Binding-site contacts:
Ligand atom C7 contacts residue THR105 of chain 2.B at 3.7 Å.
Ligand atom C3 contacts residue ASN103 of chain 2.B at 4.0 Å.
Ligand atom C7 contacts residue THR145 of chain 2.B at 3.0 Å.
Ligand atom C2 contacts residue THR105 of chain 2.B at 4.0 Å.
Ligand atom C8 contacts residue THR144 of chain 2.B at 3.4 Å.
Ligand atom O7 contacts residue THR145 of chain 2.B at 3.6 Å.
Ligand atom C1 contacts residue THR145 of chain 2.B at 3.2 Å.
Ligand atom C3 contacts residue THR105 of chain 2.B at 4.3 Å.
Ligand atom O7 contacts residue ASN103 of chain 2.B at 4.3 Å.
Ligand atom N2 contacts residue THR105 of chain 2.B at 3.0 Å (h-bond).
Ligand atom C8 contacts residue THR143 of chain 2.B at 3.5 Å.
Ligand atom C8 contacts residue THR145 of chain 2.B at 3.4 Å.
Ligand atom N2 contacts residue THR145 of chain 2.B at 2.8 Å.
Ligand atom C7 contacts residue THR144 of chain 2.B at 4.5 Å.
Ligand atom C2 contacts residue ASN103 of chain 2.B at 2.6 Å.
Ligand atom C4 contacts residue ASN103 of chain 2.B at 4.4 Å.
Ligand atom C8 contacts residue THR105 of chain 2.B at 3.4 Å.
Ligand atom C1 contacts residue THR105 of chain 2.B at 3.9 Å.
Ligand atom C5 contacts residue ASN103 of chain 2.B at 3.8 Å.
Ligand atom O5 contacts residue ASN103 of chain 2.B at 2.5 Å (h-bond).
Ligand atom C2 contacts residue THR145 of chain 2.B at 3.4 Å.
Ligand atom C1 contacts residue ASN103 of chain 2.B at 1.5 Å.
Ligand atom N2 contacts residue ASN103 of chain 2.B at 3.3 Å (h-bond).
Ligand atom C7 contacts residue ASN103 of chain 2.B at 4.1 Å.

Sequence of chain 2.B:
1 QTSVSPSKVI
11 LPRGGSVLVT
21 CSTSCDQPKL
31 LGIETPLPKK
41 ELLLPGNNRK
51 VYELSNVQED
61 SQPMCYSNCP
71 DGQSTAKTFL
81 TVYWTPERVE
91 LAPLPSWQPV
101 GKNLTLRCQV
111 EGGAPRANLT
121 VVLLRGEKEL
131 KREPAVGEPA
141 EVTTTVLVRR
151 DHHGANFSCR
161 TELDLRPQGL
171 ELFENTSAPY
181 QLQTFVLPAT

This protein binds this small molecule.
Small molecule (SMILES): CC(=O)N[C@@H]1[C@@H](O)[C@H](O)[C@@H](CO)O[C@H]1O